Binding-site contacts:
Ligand atom C1 contacts residue ASN440 of chain 1.C at 1.4 Å.
Ligand atom O7 contacts residue ASN440 of chain 1.C at 4.2 Å.
Ligand atom O5 contacts residue ASN440 of chain 1.C at 2.4 Å (h-bond).
Ligand atom O5 contacts residue ASP441 of chain 1.C at 4.0 Å.
Ligand atom O7 contacts residue HIS449 of chain 1.C at 3.2 Å.
Ligand atom C4 contacts residue ASN440 of chain 1.C at 4.2 Å.
Ligand atom C5 contacts residue ASN440 of chain 1.C at 3.7 Å.
Ligand atom O6 contacts residue ASP441 of chain 1.C at 4.2 Å.
Ligand atom N2 contacts residue HIS449 of chain 1.C at 3.9 Å.
Ligand atom C7 contacts residue HIS449 of chain 1.C at 3.4 Å.
Ligand atom C8 contacts residue HIS449 of chain 1.C at 3.9 Å.
Ligand atom C7 contacts residue ASN440 of chain 1.C at 4.0 Å.
Ligand atom C2 contacts residue ASN440 of chain 1.C at 2.5 Å.
Ligand atom N2 contacts residue ASN440 of chain 1.C at 2.9 Å (h-bond).
Ligand atom C3 contacts residue ASN440 of chain 1.C at 3.8 Å.

The small molecule below binds the protein below.
Small molecule (SMILES): CC(=O)N[C@@H]1[C@@H](O)[C@H](O)[C@@H](CO)O[C@H]1O

Sequence of chain 1.C:
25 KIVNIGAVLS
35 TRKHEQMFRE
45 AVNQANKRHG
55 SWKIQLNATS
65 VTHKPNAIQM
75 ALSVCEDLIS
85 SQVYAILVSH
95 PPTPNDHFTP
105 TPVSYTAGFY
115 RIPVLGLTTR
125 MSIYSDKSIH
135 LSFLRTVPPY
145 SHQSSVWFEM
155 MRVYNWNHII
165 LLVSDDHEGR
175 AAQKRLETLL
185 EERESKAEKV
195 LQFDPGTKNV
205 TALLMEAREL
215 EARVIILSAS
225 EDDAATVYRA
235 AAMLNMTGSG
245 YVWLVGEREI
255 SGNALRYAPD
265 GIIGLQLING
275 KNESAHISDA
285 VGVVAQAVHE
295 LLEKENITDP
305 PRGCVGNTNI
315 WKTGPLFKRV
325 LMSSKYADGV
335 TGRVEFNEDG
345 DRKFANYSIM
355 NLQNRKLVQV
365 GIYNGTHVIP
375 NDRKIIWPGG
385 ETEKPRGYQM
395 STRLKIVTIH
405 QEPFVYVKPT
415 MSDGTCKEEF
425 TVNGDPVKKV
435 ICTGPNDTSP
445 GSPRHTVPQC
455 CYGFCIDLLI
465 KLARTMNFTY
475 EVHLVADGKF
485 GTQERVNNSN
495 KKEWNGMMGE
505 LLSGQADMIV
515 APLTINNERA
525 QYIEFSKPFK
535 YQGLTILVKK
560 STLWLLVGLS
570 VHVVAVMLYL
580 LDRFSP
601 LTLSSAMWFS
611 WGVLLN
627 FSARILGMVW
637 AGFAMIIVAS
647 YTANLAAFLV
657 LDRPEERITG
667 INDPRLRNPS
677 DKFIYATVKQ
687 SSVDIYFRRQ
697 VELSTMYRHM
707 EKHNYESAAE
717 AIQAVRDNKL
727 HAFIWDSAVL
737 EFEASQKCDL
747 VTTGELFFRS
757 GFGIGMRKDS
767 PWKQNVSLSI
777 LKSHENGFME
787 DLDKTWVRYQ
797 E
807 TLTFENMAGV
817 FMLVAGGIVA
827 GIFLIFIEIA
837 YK